Binding-site contacts:
Ligand atom O7 contacts residue PHE374 of chain 1.C at 3.6 Å.
Ligand atom C7 contacts residue ASN343 of chain 1.C at 3.7 Å.
Ligand atom C7 contacts residue PHE342 of chain 1.C at 4.0 Å (hydrophobic).
Ligand atom O5 contacts residue ASN343 of chain 1.C at 2.4 Å (h-bond).
Ligand atom C8 contacts residue PHE342 of chain 1.C at 3.7 Å (hydrophobic).
Ligand atom C7 contacts residue PHE374 of chain 1.C at 4.5 Å (hydrophobic).
Ligand atom O7 contacts residue ASN343 of chain 1.C at 4.2 Å.
Ligand atom C4 contacts residue ASN343 of chain 1.C at 4.2 Å.
Ligand atom C1 contacts residue ASN343 of chain 1.C at 1.4 Å.
Ligand atom N2 contacts residue ASN343 of chain 1.C at 2.9 Å (h-bond).
Ligand atom C8 contacts residue TRP436 of chain 1.C at 3.6 Å (hydrophobic).
Ligand atom C8 contacts residue ASN343 of chain 1.C at 4.2 Å.
Ligand atom C2 contacts residue ASN343 of chain 1.C at 2.5 Å.
Ligand atom O7 contacts residue PHE342 of chain 1.C at 3.4 Å.
Ligand atom O3 contacts residue SER373 of chain 1.C at 3.5 Å (h-bond).
Ligand atom C3 contacts residue ASN343 of chain 1.C at 3.8 Å.
Ligand atom C5 contacts residue ASN343 of chain 1.C at 3.7 Å.
Ligand atom O4 contacts residue SER373 of chain 1.C at 4.3 Å.

A protein and the small-molecule ligand that binds it are described below.
Small molecule (SMILES): CC(=O)N[C@@H]1[C@@H](O)[C@H](O)[C@@H](CO)O[C@H]1O

Sequence of chain 1.C:
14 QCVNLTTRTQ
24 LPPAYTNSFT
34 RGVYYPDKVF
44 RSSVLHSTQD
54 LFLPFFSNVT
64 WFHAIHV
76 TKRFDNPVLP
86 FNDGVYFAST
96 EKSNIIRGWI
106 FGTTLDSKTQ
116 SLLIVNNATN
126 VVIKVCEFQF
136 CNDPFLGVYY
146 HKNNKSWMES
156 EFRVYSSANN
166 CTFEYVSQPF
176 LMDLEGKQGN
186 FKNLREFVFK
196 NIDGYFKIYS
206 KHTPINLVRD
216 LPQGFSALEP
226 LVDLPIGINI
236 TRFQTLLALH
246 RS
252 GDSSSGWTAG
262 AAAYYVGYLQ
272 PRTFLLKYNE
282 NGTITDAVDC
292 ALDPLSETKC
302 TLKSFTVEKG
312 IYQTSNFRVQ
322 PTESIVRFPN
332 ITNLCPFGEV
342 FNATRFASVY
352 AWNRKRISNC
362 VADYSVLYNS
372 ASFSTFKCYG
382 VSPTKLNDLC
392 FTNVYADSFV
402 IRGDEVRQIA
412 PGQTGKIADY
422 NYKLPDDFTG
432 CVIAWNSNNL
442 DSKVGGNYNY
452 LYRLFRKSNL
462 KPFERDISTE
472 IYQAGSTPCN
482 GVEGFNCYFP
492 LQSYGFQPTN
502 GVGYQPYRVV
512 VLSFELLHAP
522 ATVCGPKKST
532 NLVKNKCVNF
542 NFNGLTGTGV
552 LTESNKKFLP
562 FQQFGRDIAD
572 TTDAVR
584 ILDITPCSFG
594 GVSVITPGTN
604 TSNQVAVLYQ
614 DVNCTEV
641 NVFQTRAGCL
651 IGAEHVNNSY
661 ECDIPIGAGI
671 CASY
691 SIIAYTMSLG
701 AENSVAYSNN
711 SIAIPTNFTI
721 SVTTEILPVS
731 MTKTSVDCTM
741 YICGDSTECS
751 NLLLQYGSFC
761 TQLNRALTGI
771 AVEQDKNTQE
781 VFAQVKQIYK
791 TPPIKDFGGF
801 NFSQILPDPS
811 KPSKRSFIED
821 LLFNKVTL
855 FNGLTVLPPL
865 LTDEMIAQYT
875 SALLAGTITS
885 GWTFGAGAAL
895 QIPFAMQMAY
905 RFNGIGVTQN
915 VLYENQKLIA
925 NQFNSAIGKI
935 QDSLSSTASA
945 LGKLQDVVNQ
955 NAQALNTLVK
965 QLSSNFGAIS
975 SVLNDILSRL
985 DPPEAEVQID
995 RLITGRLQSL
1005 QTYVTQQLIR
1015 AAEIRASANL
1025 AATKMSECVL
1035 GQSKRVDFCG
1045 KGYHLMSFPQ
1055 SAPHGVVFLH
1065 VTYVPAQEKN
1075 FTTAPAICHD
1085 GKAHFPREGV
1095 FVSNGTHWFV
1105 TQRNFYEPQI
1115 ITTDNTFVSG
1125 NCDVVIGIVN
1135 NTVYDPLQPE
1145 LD